Sequence of chain 1.A:
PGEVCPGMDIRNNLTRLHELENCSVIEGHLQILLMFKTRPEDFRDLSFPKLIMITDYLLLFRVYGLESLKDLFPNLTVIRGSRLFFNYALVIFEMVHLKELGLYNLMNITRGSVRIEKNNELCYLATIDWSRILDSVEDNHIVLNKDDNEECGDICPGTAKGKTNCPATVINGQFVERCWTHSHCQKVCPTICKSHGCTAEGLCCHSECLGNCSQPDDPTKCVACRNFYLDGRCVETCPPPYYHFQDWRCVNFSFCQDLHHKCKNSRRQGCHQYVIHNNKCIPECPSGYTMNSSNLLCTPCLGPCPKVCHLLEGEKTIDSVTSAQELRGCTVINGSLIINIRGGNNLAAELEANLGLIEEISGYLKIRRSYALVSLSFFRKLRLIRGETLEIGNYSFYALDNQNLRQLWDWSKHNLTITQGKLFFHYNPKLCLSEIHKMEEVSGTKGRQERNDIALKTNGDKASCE

This small molecule binds to this protein.
Small molecule (SMILES): CC(=O)N[C@@H]1[C@@H](O)[C@H](O)[C@@H](CO)O[C@H]1O

Binding-site contacts:
Ligand atom N2 contacts residue ASN397 of chain 1.A at 3.1 Å (h-bond).
Ligand atom O5 contacts residue ASN397 of chain 1.A at 2.3 Å (h-bond).
Ligand atom C7 contacts residue ASN397 of chain 1.A at 3.0 Å.
Ligand atom O7 contacts residue ASN397 of chain 1.A at 3.3 Å (h-bond).
Ligand atom C5 contacts residue ASN397 of chain 1.A at 3.6 Å.
Ligand atom C8 contacts residue ASN397 of chain 1.A at 3.6 Å.
Ligand atom C1 contacts residue ASN397 of chain 1.A at 1.5 Å.
Ligand atom C4 contacts residue ASN397 of chain 1.A at 4.3 Å.
Ligand atom C2 contacts residue ASN397 of chain 1.A at 2.6 Å.
Ligand atom C3 contacts residue ASN397 of chain 1.A at 3.9 Å.
Ligand atom O7 contacts residue GLY396 of chain 1.A at 4.4 Å.